This small molecule binds to this protein.
Small molecule (SMILES): CC1CCN(C(=O)Nc2ccc(C(F)(F)F)cc2)CC1

Sequence of chain 1.A:
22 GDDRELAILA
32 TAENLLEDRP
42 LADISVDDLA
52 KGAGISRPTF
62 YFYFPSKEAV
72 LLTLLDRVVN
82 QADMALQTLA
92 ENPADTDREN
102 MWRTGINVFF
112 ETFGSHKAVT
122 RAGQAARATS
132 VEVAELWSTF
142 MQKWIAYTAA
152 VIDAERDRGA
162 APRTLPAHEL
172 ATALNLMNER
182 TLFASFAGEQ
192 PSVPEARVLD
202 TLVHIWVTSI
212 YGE

Binding-site contacts:
Ligand atom C6 contacts residue TRP207 of chain 1.A at 3.9 Å (hydrophobic).
Ligand atom C7 contacts residue ASN176 of chain 1.A at 3.0 Å.
Ligand atom N1 contacts residue ASN179 of chain 1.A at 3.9 Å.
Ligand atom C12 contacts residue PHE110 of chain 1.A at 3.6 Å (hydrophobic).
Ligand atom C6 contacts residue PHE110 of chain 1.A at 3.5 Å (hydrophobic).
Ligand atom C12 contacts residue ASN179 of chain 1.A at 3.8 Å.
Ligand atom F3 contacts residue LEU87 of chain 1.A at 3.3 Å.
Ligand atom F3 contacts residue GLY106 of chain 1.A at 3.8 Å.
Ligand atom F1 contacts residue GLY106 of chain 1.A at 3.8 Å.
Ligand atom C12 contacts residue TRP207 of chain 1.A at 3.7 Å (hydrophobic).
Ligand atom C9 contacts residue TRP207 of chain 1.A at 3.9 Å (hydrophobic).
Ligand atom F2 contacts residue TYR148 of chain 1.A at 3.9 Å.
Ligand atom C13 contacts residue PHE110 of chain 1.A at 3.6 Å (hydrophobic).
Ligand atom C13 contacts residue LEU183 of chain 1.A at 3.8 Å (hydrophobic).
Ligand atom C7 contacts residue PHE110 of chain 1.A at 3.7 Å (hydrophobic).
Ligand atom C5 contacts residue PHE110 of chain 1.A at 3.6 Å (hydrophobic).
Ligand atom C3 contacts residue MET142 of chain 1.A at 3.4 Å (hydrophobic).
Ligand atom C11 contacts residue TRP207 of chain 1.A at 3.7 Å (hydrophobic).
Ligand atom C8 contacts residue THR149 of chain 1.A at 3.2 Å.
Ligand atom C11 contacts residue ILE107 of chain 1.A at 3.7 Å (hydrophobic).
Ligand atom F2 contacts residue TRP103 of chain 1.A at 3.4 Å.
Ligand atom N2 contacts residue PHE110 of chain 1.A at 3.9 Å.
Ligand atom C5 contacts residue ASN179 of chain 1.A at 3.7 Å.
Ligand atom C14 contacts residue GLU180 of chain 1.A at 3.4 Å.
Ligand atom C7 contacts residue THR149 of chain 1.A at 3.5 Å.
Ligand atom F1 contacts residue TRP103 of chain 1.A at 3.2 Å.
Ligand atom O1 contacts residue ASN179 of chain 1.A at 3.0 Å (h-bond).
Ligand atom C1 contacts residue TRP138 of chain 1.A at 3.8 Å (hydrophobic).
Ligand atom C11 contacts residue GLY106 of chain 1.A at 3.8 Å.
Ligand atom N2 contacts residue ASN176 of chain 1.A at 3.0 Å (h-bond).
Ligand atom C4 contacts residue ASN176 of chain 1.A at 3.8 Å.
Ligand atom F2 contacts residue THR149 of chain 1.A at 3.8 Å.
Ligand atom O1 contacts residue PHE110 of chain 1.A at 3.5 Å.
Ligand atom C3 contacts residue TRP145 of chain 1.A at 3.5 Å (hydrophobic).
Ligand atom C12 contacts residue ILE107 of chain 1.A at 3.9 Å (hydrophobic).
Ligand atom C1 contacts residue PHE184 of chain 1.A at 3.2 Å (hydrophobic).
Ligand atom C6 contacts residue ASN176 of chain 1.A at 3.4 Å.
Ligand atom C1 contacts residue PHE114 of chain 1.A at 3.4 Å (hydrophobic).
Ligand atom N1 contacts residue PHE110 of chain 1.A at 3.8 Å.
Ligand atom C4 contacts residue MET142 of chain 1.A at 3.8 Å (hydrophobic).